Binding-site contacts:
Ligand atom O6 contacts residue ASN179 of chain 1.D at 4.5 Å.
Ligand atom O2 contacts residue GLU61 of chain 1.F at 4.3 Å.
Ligand atom C8 contacts residue SER103 of chain 1.E at 4.4 Å.
Ligand atom C8 contacts residue TYR198 of chain 1.D at 3.6 Å (hydrophobic).
Ligand atom C1 contacts residue ASN179 of chain 1.D at 1.4 Å.
Ligand atom C3 contacts residue GLU61 of chain 1.F at 3.8 Å.
Ligand atom C6 contacts residue GLU200 of chain 1.D at 4.3 Å.
Ligand atom O4 contacts residue HIS55 of chain 1.F at 3.9 Å.
Ligand atom C1 contacts residue GLU200 of chain 1.D at 4.4 Å.
Ligand atom C1 contacts residue SER62 of chain 1.F at 4.4 Å.
Ligand atom C8 contacts residue LEU298 of chain 1.D at 3.7 Å (hydrophobic).
Ligand atom O6 contacts residue TYR198 of chain 1.D at 3.6 Å (h-bond).
Ligand atom O3 contacts residue GLU114 of chain 1.E at 4.2 Å.
Ligand atom C6 contacts residue ARG100 of chain 1.E at 3.8 Å.
Ligand atom C7 contacts residue ASN179 of chain 1.D at 3.6 Å.
Ligand atom O7 contacts residue ARG36 of chain 1.F at 4.1 Å.
Ligand atom O6 contacts residue GLU200 of chain 1.D at 3.0 Å (salt-bridge).
Ligand atom C4 contacts residue GLU61 of chain 1.F at 3.4 Å.
Ligand atom O4 contacts residue SER62 of chain 1.F at 4.5 Å.
Ligand atom C3 contacts residue SER62 of chain 1.F at 3.7 Å.
Ligand atom O5 contacts residue THR181 of chain 1.D at 3.8 Å.
Ligand atom C3 contacts residue ASN179 of chain 1.D at 3.8 Å.
Ligand atom O3 contacts residue GLU61 of chain 1.F at 3.1 Å (salt-bridge).
Ligand atom O5 contacts residue GLU200 of chain 1.D at 3.6 Å (salt-bridge).
Ligand atom C4 contacts residue ARG100 of chain 1.E at 4.0 Å.
Ligand atom C6 contacts residue THR181 of chain 1.D at 4.1 Å.
Ligand atom C2 contacts residue SER62 of chain 1.F at 4.0 Å.
Ligand atom O3 contacts residue SER62 of chain 1.F at 2.8 Å (h-bond).
Ligand atom O6 contacts residue HIS55 of chain 1.F at 4.5 Å.
Ligand atom C2 contacts residue ASN179 of chain 1.D at 2.5 Å.
Ligand atom C6 contacts residue TYR198 of chain 1.D at 3.6 Å (hydrophobic).
Ligand atom N2 contacts residue ASN179 of chain 1.D at 2.9 Å (h-bond).
Ligand atom C4 contacts residue ASN179 of chain 1.D at 4.2 Å.
Ligand atom C1 contacts residue THR181 of chain 1.D at 4.0 Å.
Ligand atom O4 contacts residue ARG100 of chain 1.E at 3.4 Å (salt-bridge).
Ligand atom O4 contacts residue GLU61 of chain 1.F at 2.7 Å (salt-bridge).
Ligand atom O5 contacts residue ASN179 of chain 1.D at 2.3 Å (h-bond).
Ligand atom C5 contacts residue THR181 of chain 1.D at 3.7 Å.
Ligand atom C5 contacts residue ASN179 of chain 1.D at 3.6 Å.
Ligand atom O7 contacts residue ASN179 of chain 1.D at 3.8 Å.

Sequence of chain 1.F:
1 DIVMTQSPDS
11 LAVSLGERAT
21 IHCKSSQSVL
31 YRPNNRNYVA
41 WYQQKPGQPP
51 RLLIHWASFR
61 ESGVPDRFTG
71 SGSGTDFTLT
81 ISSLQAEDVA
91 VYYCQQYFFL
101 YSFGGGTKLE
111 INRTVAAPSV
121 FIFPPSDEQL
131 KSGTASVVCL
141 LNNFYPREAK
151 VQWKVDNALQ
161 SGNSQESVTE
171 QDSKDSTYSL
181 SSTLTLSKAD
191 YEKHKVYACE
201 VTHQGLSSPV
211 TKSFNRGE

Sequence of chain 1.E:
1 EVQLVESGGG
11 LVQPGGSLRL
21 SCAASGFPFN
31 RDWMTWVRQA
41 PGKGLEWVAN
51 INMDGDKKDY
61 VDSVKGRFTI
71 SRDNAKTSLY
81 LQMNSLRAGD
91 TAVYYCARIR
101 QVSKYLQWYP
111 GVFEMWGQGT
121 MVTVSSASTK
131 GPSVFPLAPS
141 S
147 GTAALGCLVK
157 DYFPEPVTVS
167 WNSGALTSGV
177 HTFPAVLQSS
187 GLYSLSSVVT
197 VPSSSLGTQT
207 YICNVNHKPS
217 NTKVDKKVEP

Sequence of chain 1.D:
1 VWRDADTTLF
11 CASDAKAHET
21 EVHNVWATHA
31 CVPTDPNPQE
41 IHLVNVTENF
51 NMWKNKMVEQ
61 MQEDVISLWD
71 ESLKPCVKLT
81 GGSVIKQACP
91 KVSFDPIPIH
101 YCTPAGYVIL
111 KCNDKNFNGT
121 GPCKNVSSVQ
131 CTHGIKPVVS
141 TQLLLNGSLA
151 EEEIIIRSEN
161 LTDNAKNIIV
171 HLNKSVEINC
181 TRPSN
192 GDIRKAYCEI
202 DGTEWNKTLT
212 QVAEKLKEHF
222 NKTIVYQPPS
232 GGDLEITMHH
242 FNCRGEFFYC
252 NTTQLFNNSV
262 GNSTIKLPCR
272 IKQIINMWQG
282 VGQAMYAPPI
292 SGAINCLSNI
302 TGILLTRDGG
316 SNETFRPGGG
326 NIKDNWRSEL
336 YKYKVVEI

The small molecule below binds the protein below.
Small molecule (SMILES): CC(=O)N[C@H]1[C@H](O[C@H]2[C@H](O)[C@@H](NC(C)=O)CO[C@@H]2CO)O[C@H](CO)[C@@H](O[C@H]2O[C@H](CO)[C@@H](O)[C@H](O[C@H]3O[C@H](CO)[C@@H](O)[C@H](O)[C@@H]3O[C@H]3O[C@H](CO)[C@@H](O)[C@H](O)[C@@H]3O)[C@@H]2O)[C@@H]1O